Binding-site contacts:
Ligand atom O6 contacts residue ASN416 of chain 1.G at 4.5 Å.
Ligand atom C2 contacts residue ASN416 of chain 1.G at 2.5 Å.
Ligand atom O7 contacts residue GLN263 of chain 1.G at 3.5 Å (h-bond).
Ligand atom C5 contacts residue ASN416 of chain 1.G at 3.6 Å.
Ligand atom C3 contacts residue ASN416 of chain 1.G at 3.8 Å.
Ligand atom O5 contacts residue PRO261 of chain 1.G at 3.7 Å.
Ligand atom C8 contacts residue NAG1 of chain 1.FA at 3.6 Å.
Ligand atom C6 contacts residue LEU235 of chain 1.G at 4.2 Å (hydrophobic).
Ligand atom O6 contacts residue LEU235 of chain 1.G at 3.3 Å.
Ligand atom C7 contacts residue GLN263 of chain 1.G at 4.2 Å.
Ligand atom O5 contacts residue ASN416 of chain 1.G at 2.3 Å (h-bond).
Ligand atom O6 contacts residue PRO261 of chain 1.G at 3.3 Å.
Ligand atom C5 contacts residue PRO261 of chain 1.G at 4.1 Å (hydrophobic).
Ligand atom C8 contacts residue GLN263 of chain 1.G at 4.5 Å.
Ligand atom C4 contacts residue ASN416 of chain 1.G at 4.2 Å.
Ligand atom C8 contacts residue VAL414 of chain 1.G at 4.4 Å (hydrophobic).
Ligand atom C7 contacts residue ASN416 of chain 1.G at 3.7 Å.
Ligand atom C1 contacts residue ASN416 of chain 1.G at 1.4 Å.
Ligand atom N2 contacts residue ASN416 of chain 1.G at 3.0 Å (h-bond).
Ligand atom O7 contacts residue ASN416 of chain 1.G at 3.9 Å.
Ligand atom C6 contacts residue PRO261 of chain 1.G at 3.6 Å (hydrophobic).

This protein binds this small molecule.
Small molecule (SMILES): CC(=O)N[C@H]1[C@H](O[C@H]2[C@H](O)[C@@H](NC(C)=O)CO[C@@H]2CO)O[C@H](CO)[C@@H](O)[C@@H]1O

Sequence of chain 1.G:
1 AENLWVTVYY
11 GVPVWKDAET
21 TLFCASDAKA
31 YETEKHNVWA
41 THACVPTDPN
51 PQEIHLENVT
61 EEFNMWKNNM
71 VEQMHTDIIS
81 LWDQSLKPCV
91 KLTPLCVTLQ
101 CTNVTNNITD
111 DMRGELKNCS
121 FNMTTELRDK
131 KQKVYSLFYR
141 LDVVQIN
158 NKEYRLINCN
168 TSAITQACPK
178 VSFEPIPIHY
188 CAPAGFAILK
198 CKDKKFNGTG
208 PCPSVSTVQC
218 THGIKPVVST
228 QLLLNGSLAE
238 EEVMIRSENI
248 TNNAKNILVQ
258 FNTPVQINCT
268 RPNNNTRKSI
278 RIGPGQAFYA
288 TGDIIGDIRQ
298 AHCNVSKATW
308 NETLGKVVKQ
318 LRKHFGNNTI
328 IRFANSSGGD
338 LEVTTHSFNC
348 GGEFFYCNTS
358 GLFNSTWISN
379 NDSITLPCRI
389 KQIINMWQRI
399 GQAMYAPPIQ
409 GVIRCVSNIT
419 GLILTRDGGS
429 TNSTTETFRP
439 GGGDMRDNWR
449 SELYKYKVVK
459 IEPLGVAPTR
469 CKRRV